The protein below binds the small molecule below.
Small molecule (SMILES): CC(=O)N[C@@H]1[C@@H](O)[C@H](O)[C@@H](CO)O[C@H]1O

Binding-site contacts:
Ligand atom N2 contacts residue ASN38 of chain 2.C at 2.7 Å (h-bond).
Ligand atom N2 contacts residue THR318 of chain 2.C at 3.6 Å.
Ligand atom O7 contacts residue THR40 of chain 2.C at 4.0 Å.
Ligand atom C2 contacts residue ASN38 of chain 2.C at 2.5 Å.
Ligand atom C5 contacts residue ASN38 of chain 2.C at 3.7 Å.
Ligand atom O5 contacts residue ASN38 of chain 2.C at 2.5 Å (h-bond).
Ligand atom C7 contacts residue ASN38 of chain 2.C at 4.0 Å.
Ligand atom C7 contacts residue THR318 of chain 2.C at 4.2 Å.
Ligand atom C1 contacts residue ASN38 of chain 2.C at 1.4 Å.
Ligand atom C4 contacts residue ASN38 of chain 2.C at 4.4 Å.
Ligand atom C8 contacts residue THR318 of chain 2.C at 3.7 Å.
Ligand atom C3 contacts residue ASN38 of chain 2.C at 3.9 Å.

Sequence of chain 2.C:
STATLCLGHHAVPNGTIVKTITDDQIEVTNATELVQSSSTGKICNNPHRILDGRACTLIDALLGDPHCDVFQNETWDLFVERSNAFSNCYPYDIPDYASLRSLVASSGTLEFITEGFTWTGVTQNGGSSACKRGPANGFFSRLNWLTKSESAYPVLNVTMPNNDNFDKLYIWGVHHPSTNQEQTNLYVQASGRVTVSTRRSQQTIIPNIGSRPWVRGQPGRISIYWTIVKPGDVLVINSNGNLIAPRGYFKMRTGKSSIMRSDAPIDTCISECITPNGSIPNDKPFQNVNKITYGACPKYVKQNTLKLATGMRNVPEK